Binding-site contacts:
Ligand atom C2 contacts residue HIS340 of chain 1.B at 3.5 Å.
Ligand atom C1 contacts residue HEM1 of chain 1.G at 3.0 Å.
Ligand atom C3 contacts residue LEU338 of chain 1.B at 4.0 Å (hydrophobic).
Ligand atom C1 contacts residue SER239 of chain 1.B at 3.9 Å.
Ligand atom C3 contacts residue HIS340 of chain 1.B at 4.3 Å.
Ligand atom N1 contacts residue SER239 of chain 1.B at 3.5 Å (h-bond).
Ligand atom C3 contacts residue TYR339 of chain 1.B at 3.7 Å (hydrophobic).
Ligand atom O1 contacts residue HIS340 of chain 1.B at 2.8 Å (h-bond).
Ligand atom C2 contacts residue HEM1 of chain 1.G at 4.4 Å.
Ligand atom C1 contacts residue HIS340 of chain 1.B at 4.0 Å.
Ligand atom O1 contacts residue SER239 of chain 1.B at 2.7 Å (h-bond).
Ligand atom N1 contacts residue HEM1 of chain 1.G at 2.1 Å.
Ligand atom C2 contacts residue TYR339 of chain 1.B at 3.6 Å (hydrophobic).
Ligand atom O1 contacts residue ILE237 of chain 1.B at 4.2 Å.
Ligand atom N1 contacts residue HIS340 of chain 1.B at 3.7 Å.
Ligand atom O1 contacts residue HEM1 of chain 1.G at 2.9 Å (h-bond).
Ligand atom C3 contacts residue MET49 of chain 1.B at 4.4 Å (hydrophobic).
Ligand atom C2 contacts residue SER239 of chain 1.B at 3.8 Å.
Ligand atom N1 contacts residue HIS319 of chain 1.B at 4.3 Å.

The small molecule below binds the protein below.
Small molecule (SMILES): CC/C=N\O

Sequence of chain 1.B:
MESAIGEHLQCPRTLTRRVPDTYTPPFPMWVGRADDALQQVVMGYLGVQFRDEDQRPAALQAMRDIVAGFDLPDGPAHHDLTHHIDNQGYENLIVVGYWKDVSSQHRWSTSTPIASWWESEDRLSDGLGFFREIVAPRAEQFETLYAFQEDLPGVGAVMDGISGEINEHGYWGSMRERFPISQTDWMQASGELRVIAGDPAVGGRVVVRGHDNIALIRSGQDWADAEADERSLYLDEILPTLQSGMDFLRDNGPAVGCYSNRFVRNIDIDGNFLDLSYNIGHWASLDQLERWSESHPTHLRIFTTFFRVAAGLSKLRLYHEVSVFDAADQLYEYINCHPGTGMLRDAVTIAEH